This protein binds this small molecule.
Small molecule (SMILES): CC1(C)CCC(CN2CCN(c3ccc(C(=O)NS(=O)(=O)c4ccc(NCC5CCOCC5)c([N+](=O)[O-])c4)c(Oc4cnc5[nH]ccc5c4)c3)CC2)=C(c2ccc(Cl)cc2)C1

Binding-site contacts:
Ligand atom C43 contacts residue ALA59 of chain 1.A at 3.1 Å (hydrophobic).
Ligand atom N5 contacts residue ASP62 of chain 1.A at 3.8 Å.
Ligand atom C19 contacts residue TYR67 of chain 1.A at 3.7 Å (hydrophobic).
Ligand atom C12 contacts residue MET74 of chain 1.A at 3.7 Å (hydrophobic).
Ligand atom N2 contacts residue GLY104 of chain 1.A at 3.3 Å.
Ligand atom C17 contacts residue ASP70 of chain 1.A at 3.7 Å.
Ligand atom C29 contacts residue PEG1 of chain 1.E at 3.7 Å.
Ligand atom O5 contacts residue TYR161 of chain 1.A at 3.6 Å.
Ligand atom C26 contacts residue TYR161 of chain 1.A at 3.6 Å (hydrophobic).
Ligand atom CL contacts residue VAL115 of chain 1.A at 3.8 Å.
Ligand atom O5 contacts residue VAL107 of chain 1.A at 3.3 Å.
Ligand atom C11 contacts residue ASP70 of chain 1.A at 3.7 Å.
Ligand atom O2 contacts residue ASN102 of chain 1.A at 3.7 Å.
Ligand atom C39 contacts residue ASP62 of chain 1.A at 3.7 Å.
Ligand atom N1 contacts residue PHE63 of chain 1.A at 3.7 Å.
Ligand atom O2 contacts residue GLY104 of chain 1.A at 3.0 Å (h-bond).
Ligand atom N4 contacts residue TYR161 of chain 1.A at 3.7 Å.
Ligand atom S contacts residue GLY104 of chain 1.A at 3.7 Å.
Ligand atom O5 contacts residue GLY104 of chain 1.A at 3.5 Å (h-bond).
Ligand atom C44 contacts residue LEU96 of chain 1.A at 3.6 Å (hydrophobic).
Ligand atom C28 contacts residue TYR161 of chain 1.A at 3.6 Å (hydrophobic).
Ligand atom C27 contacts residue TYR161 of chain 1.A at 3.5 Å (hydrophobic).
Ligand atom C43 contacts residue PHE63 of chain 1.A at 3.8 Å (hydrophobic).
Ligand atom O5 contacts residue PHE157 of chain 1.A at 3.4 Å.
Ligand atom C6 contacts residue MET74 of chain 1.A at 3.8 Å (hydrophobic).
Ligand atom N3 contacts residue TYR161 of chain 1.A at 3.7 Å.
Ligand atom N6 contacts residue ASP62 of chain 1.A at 3.0 Å (salt-bridge).
Ligand atom O4 contacts residue TYR161 of chain 1.A at 3.5 Å.
Ligand atom O2 contacts residue TYR161 of chain 1.A at 3.8 Å.
Ligand atom C13 contacts residue ASP70 of chain 1.A at 3.8 Å.
Ligand atom CL contacts residue GLU111 of chain 1.A at 3.7 Å.
Ligand atom O2 contacts residue TRP103 of chain 1.A at 3.7 Å.
Ligand atom C26 contacts residue GLY104 of chain 1.A at 3.3 Å.
Ligand atom O6 contacts residue TYR67 of chain 1.A at 3.5 Å (h-bond).
Ligand atom O4 contacts residue ALA59 of chain 1.A at 3.6 Å.
Ligand atom C9 contacts residue ALA108 of chain 1.A at 3.5 Å (hydrophobic).
Ligand atom O5 contacts residue TRP103 of chain 1.A at 3.4 Å.
Ligand atom CL contacts residue PHE112 of chain 1.A at 3.7 Å.
Ligand atom N5 contacts residue ARG66 of chain 1.A at 3.4 Å.
Ligand atom C25 contacts residue TYR161 of chain 1.A at 3.8 Å (hydrophobic).

Sequence of chain 1.A:
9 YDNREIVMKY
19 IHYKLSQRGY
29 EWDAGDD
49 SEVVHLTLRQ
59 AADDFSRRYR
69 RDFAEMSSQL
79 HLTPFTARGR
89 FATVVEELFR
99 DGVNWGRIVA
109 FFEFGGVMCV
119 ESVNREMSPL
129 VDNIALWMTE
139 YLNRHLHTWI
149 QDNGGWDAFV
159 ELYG